A small-molecule ligand and the protein it binds are described below.
Small molecule (SMILES): Nc1ccn([C@H]2C[C@H](O)[C@@H](COP(=O)(O)O)O2)c(=O)n1

Binding-site contacts:
Ligand atom C3' contacts residue DC1 of chain 42.F at 0.8 Å.
Ligand atom OP1 contacts residue ARG10 of chain 3.A at 3.8 Å.
Ligand atom C2' contacts residue PHE277 of chain 3.A at 2.8 Å (hydrophobic).
Ligand atom P contacts residue DC1 of chain 42.F at 1.1 Å.
Ligand atom O3' contacts residue DC1 of chain 42.F at 1.1 Å (h-bond).
Ligand atom C3' contacts residue PHE277 of chain 3.A at 3.6 Å (hydrophobic).
Ligand atom OP1 contacts residue DC1 of chain 42.F at 0.4 Å (h-bond).
Ligand atom O3' contacts residue PHE277 of chain 3.A at 4.1 Å.
Ligand atom OP1 contacts residue PHE277 of chain 3.A at 4.1 Å.
Ligand atom OP2 contacts residue DC1 of chain 42.F at 1.0 Å.
Ligand atom C2' contacts residue DC1 of chain 42.F at 1.2 Å.
Ligand atom O5' contacts residue DC1 of chain 42.F at 1.2 Å (h-bond).
Ligand atom C4' contacts residue DC1 of chain 42.F at 1.2 Å.
Ligand atom C1' contacts residue PHE277 of chain 3.A at 3.9 Å (hydrophobic).
Ligand atom C1' contacts residue DC1 of chain 42.F at 1.3 Å.
Ligand atom O4' contacts residue DC1 of chain 42.F at 0.3 Å (h-bond).
Ligand atom C5' contacts residue DC1 of chain 42.F at 1.4 Å.

Sequence of chain 3.A:
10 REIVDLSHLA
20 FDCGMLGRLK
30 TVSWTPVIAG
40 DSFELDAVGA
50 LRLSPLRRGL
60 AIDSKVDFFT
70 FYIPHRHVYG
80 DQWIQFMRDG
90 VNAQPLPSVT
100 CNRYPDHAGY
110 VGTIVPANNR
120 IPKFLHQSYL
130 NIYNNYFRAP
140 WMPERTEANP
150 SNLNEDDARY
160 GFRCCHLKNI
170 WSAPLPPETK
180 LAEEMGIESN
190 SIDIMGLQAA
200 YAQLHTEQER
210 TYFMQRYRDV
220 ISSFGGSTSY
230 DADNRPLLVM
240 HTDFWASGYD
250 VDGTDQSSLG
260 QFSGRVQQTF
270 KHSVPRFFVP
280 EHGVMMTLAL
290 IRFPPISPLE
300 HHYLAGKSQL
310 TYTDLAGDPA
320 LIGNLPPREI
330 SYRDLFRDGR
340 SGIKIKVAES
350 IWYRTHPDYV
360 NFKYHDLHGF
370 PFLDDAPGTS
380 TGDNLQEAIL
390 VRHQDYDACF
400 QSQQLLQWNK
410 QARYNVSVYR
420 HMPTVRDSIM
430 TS